Sequence of chain 1.A:
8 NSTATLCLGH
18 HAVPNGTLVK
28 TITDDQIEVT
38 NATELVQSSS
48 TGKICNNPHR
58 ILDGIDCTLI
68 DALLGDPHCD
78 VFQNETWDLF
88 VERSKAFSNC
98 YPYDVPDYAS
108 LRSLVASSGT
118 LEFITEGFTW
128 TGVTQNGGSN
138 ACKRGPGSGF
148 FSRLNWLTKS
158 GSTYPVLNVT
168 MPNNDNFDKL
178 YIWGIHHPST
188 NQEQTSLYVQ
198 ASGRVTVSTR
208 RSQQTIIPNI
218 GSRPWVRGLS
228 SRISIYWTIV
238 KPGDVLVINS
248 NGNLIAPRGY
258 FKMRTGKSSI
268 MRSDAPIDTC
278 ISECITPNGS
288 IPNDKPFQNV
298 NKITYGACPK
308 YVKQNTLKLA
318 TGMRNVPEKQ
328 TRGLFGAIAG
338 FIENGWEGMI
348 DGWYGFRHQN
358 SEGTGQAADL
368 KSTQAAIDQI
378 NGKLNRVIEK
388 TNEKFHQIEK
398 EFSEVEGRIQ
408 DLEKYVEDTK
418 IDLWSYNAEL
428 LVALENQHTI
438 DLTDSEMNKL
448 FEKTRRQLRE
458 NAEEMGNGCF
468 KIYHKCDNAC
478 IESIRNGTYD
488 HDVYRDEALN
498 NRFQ

Binding-site contacts:
Ligand atom C4 contacts residue ASN81 of chain 1.A at 4.1 Å.
Ligand atom C6 contacts residue ILE121 of chain 1.A at 3.9 Å (hydrophobic).
Ligand atom O7 contacts residue ILE121 of chain 1.A at 4.3 Å.
Ligand atom C5 contacts residue PHE120 of chain 1.A at 3.6 Å (hydrophobic).
Ligand atom C5 contacts residue ASN81 of chain 1.A at 3.6 Å.
Ligand atom C6 contacts residue ASN81 of chain 1.A at 3.8 Å.
Ligand atom C8 contacts residue GLN80 of chain 1.A at 3.7 Å.
Ligand atom N2 contacts residue ASN81 of chain 1.A at 2.9 Å (h-bond).
Ligand atom C3 contacts residue ASN81 of chain 1.A at 3.7 Å.
Ligand atom C1 contacts residue ASN81 of chain 1.A at 1.4 Å.
Ligand atom C8 contacts residue ILE121 of chain 1.A at 4.1 Å (hydrophobic).
Ligand atom C8 contacts residue ASN81 of chain 1.A at 4.3 Å.
Ligand atom O5 contacts residue GLU119 of chain 1.A at 4.3 Å.
Ligand atom C2 contacts residue ASN81 of chain 1.A at 2.4 Å.
Ligand atom O5 contacts residue PHE120 of chain 1.A at 4.1 Å.
Ligand atom O5 contacts residue ASN81 of chain 1.A at 2.3 Å (h-bond).
Ligand atom O7 contacts residue ASN81 of chain 1.A at 3.0 Å (h-bond).
Ligand atom C1 contacts residue PHE120 of chain 1.A at 4.3 Å (hydrophobic).
Ligand atom C5 contacts residue ASN81 of chain 1.A at 4.0 Å.
Ligand atom C6 contacts residue PHE120 of chain 1.A at 4.1 Å (hydrophobic).
Ligand atom C7 contacts residue ASN81 of chain 1.A at 3.1 Å.

This small molecule binds to this protein.
Small molecule (SMILES): CC(=O)N[C@H]1[C@H](O[C@H]2[C@H](O)[C@@H](NC(C)=O)CO[C@@H]2CO[C@@H]2O[C@@H](C)[C@@H](O)[C@@H](O)[C@@H]2O)O[C@H](CO)[C@@H](O[C@@H]2O[C@H](CO)[C@@H](O)[C@H](O)[C@@H]2O)[C@@H]1O